Binding-site contacts:
Ligand atom NE2 contacts residue CYS29 of chain 1.A at 3.9 Å.
Ligand atom CA contacts residue THR28 of chain 1.A at 3.1 Å.
Ligand atom CG contacts residue THR28 of chain 1.A at 3.9 Å.
Ligand atom CD2 contacts residue CYS29 of chain 1.A at 3.7 Å (hydrophobic).
Ligand atom N contacts residue ASP58 of chain 1.A at 2.8 Å (salt-bridge).
Ligand atom CE1 contacts residue ASP61 of chain 1.A at 3.9 Å.
Ligand atom CA contacts residue ASP58 of chain 1.A at 3.2 Å.
Ligand atom O contacts residue THR28 of chain 1.A at 3.1 Å.
Ligand atom CD2 contacts residue ASP58 of chain 1.A at 3.5 Å.
Ligand atom N contacts residue PHE56 of chain 1.A at 2.8 Å (h-bond).
Ligand atom CA contacts residue PHE56 of chain 1.A at 3.6 Å (hydrophobic).
Ligand atom CD1 contacts residue GLY54 of chain 1.A at 3.9 Å.
Ligand atom C contacts residue THR28 of chain 1.A at 3.5 Å.
Ligand atom CD1 contacts residue THR17 of chain 1.A at 3.8 Å.
Ligand atom CE1 contacts residue ASP58 of chain 1.A at 3.3 Å.
Ligand atom NE2 contacts residue ASP58 of chain 1.A at 3.6 Å.
Ligand atom CB contacts residue THR28 of chain 1.A at 3.3 Å.
Ligand atom CD1 contacts residue SER51 of chain 1.A at 3.5 Å.
Ligand atom CG2 contacts residue THR28 of chain 1.A at 4.1 Å.
Ligand atom CD1 contacts residue PHE11 of chain 1.A at 4.0 Å (hydrophobic).
Ligand atom C contacts residue THR28 of chain 1.A at 4.2 Å.
Ligand atom CB contacts residue VAL30 of chain 1.A at 4.1 Å (hydrophobic).
Ligand atom CG1 contacts residue GLY55 of chain 1.A at 4.3 Å.
Ligand atom N contacts residue THR28 of chain 1.A at 3.0 Å (h-bond).
Ligand atom NE2 contacts residue ASP61 of chain 1.A at 4.2 Å.
Ligand atom O contacts residue PHE56 of chain 1.A at 2.9 Å (h-bond).
Ligand atom C contacts residue PHE56 of chain 1.A at 3.8 Å (hydrophobic).
Ligand atom CG contacts residue ASP58 of chain 1.A at 3.4 Å.
Ligand atom CG1 contacts residue GLY54 of chain 1.A at 4.2 Å.
Ligand atom ND1 contacts residue PHE56 of chain 1.A at 3.9 Å.
Ligand atom CG2 contacts residue THR17 of chain 1.A at 4.2 Å.
Ligand atom ND1 contacts residue ASP58 of chain 1.A at 3.2 Å (salt-bridge).
Ligand atom CA contacts residue THR28 of chain 1.A at 4.1 Å.
Ligand atom N contacts residue VAL30 of chain 1.A at 4.1 Å.
Ligand atom O contacts residue GLY55 of chain 1.A at 3.2 Å.
Ligand atom C contacts residue VAL30 of chain 1.A at 4.2 Å (hydrophobic).
Ligand atom CA contacts residue VAL30 of chain 1.A at 4.3 Å (hydrophobic).
Ligand atom CD2 contacts residue THR28 of chain 1.A at 3.8 Å.
Ligand atom CG2 contacts residue VAL30 of chain 1.A at 3.7 Å (hydrophobic).
Ligand atom CB contacts residue ASP58 of chain 1.A at 3.9 Å.

This small molecule binds to this protein.
Small molecule (SMILES): CC[C@H](C)[C@H](NC(=O)[C@@H]([NH3+])Cc1cnc[nH]1)C(=O)N[C@@H](Cc1ccccc1)C(=O)N[C@@H](C)C=O

Sequence of chain 1.A:
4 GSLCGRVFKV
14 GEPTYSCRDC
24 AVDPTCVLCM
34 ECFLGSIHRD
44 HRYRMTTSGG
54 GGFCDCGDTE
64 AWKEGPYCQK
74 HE